The protein below binds the small molecule below.
Small molecule (SMILES): N[C@@H](Cc1ccccc1)C(=O)O

Sequence of chain 1.R:
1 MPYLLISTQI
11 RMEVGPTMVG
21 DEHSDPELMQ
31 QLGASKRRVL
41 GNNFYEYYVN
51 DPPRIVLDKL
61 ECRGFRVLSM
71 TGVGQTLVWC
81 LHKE

Sequence of chain 1.G:
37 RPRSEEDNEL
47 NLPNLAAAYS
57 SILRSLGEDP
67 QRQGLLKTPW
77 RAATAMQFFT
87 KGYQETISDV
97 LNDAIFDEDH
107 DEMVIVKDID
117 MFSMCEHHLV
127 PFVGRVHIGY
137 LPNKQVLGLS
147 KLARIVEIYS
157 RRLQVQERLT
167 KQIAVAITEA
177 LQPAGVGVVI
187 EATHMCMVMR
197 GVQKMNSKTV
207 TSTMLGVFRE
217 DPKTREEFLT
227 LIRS

Sequence of chain 1.Q:
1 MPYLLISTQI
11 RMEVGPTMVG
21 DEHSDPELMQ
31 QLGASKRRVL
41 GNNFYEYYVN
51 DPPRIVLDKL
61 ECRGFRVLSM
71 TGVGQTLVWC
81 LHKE

Binding-site contacts:
Ligand atom OXT contacts residue PRO218 of chain 1.G at 3.5 Å.
Ligand atom C contacts residue GLN75 of chain 1.Q at 4.0 Å.
Ligand atom CD2 contacts residue VAL73 of chain 1.R at 3.5 Å (hydrophobic).
Ligand atom CA contacts residue ILE10 of chain 1.Q at 3.8 Å (hydrophobic).
Ligand atom CD1 contacts residue ILE10 of chain 1.Q at 3.3 Å (hydrophobic).
Ligand atom OXT contacts residue GLN75 of chain 1.Q at 3.2 Å (h-bond).
Ligand atom CA contacts residue THR76 of chain 1.R at 3.9 Å.
Ligand atom CZ contacts residue MET12 of chain 1.Q at 3.8 Å (hydrophobic).
Ligand atom N contacts residue ILE10 of chain 1.Q at 3.1 Å (h-bond).
Ligand atom CD1 contacts residue GLN75 of chain 1.Q at 3.7 Å.
Ligand atom CD1 contacts residue VAL73 of chain 1.R at 3.4 Å (hydrophobic).
Ligand atom CZ contacts residue ILE10 of chain 1.Q at 3.6 Å (hydrophobic).
Ligand atom C contacts residue GLY74 of chain 1.R at 3.6 Å.
Ligand atom CE2 contacts residue ILE10 of chain 1.Q at 3.7 Å (hydrophobic).
Ligand atom CG contacts residue ILE10 of chain 1.Q at 3.3 Å (hydrophobic).
Ligand atom O contacts residue GLN75 of chain 1.R at 2.7 Å (h-bond).
Ligand atom O contacts residue VAL73 of chain 1.R at 3.5 Å (h-bond).
Ligand atom CG contacts residue VAL73 of chain 1.R at 3.5 Å (hydrophobic).
Ligand atom CD2 contacts residue THR76 of chain 1.R at 4.0 Å.
Ligand atom N contacts residue GLN75 of chain 1.Q at 2.6 Å (h-bond).
Ligand atom CE1 contacts residue GLN9 of chain 1.Q at 4.0 Å.
Ligand atom CZ contacts residue LEU77 of chain 1.Q at 4.0 Å (hydrophobic).
Ligand atom CE1 contacts residue ILE10 of chain 1.Q at 3.4 Å (hydrophobic).
Ligand atom CB contacts residue GLN75 of chain 1.Q at 3.8 Å.
Ligand atom CE2 contacts residue MET12 of chain 1.Q at 4.0 Å (hydrophobic).
Ligand atom N contacts residue GLU216 of chain 1.G at 3.0 Å (salt-bridge).
Ligand atom C contacts residue VAL73 of chain 1.R at 3.8 Å (hydrophobic).
Ligand atom O contacts residue GLY74 of chain 1.R at 3.6 Å.
Ligand atom C contacts residue THR76 of chain 1.R at 3.9 Å.
Ligand atom CZ contacts residue ARG11 of chain 1.Q at 3.8 Å.
Ligand atom CE2 contacts residue VAL73 of chain 1.R at 4.0 Å (hydrophobic).
Ligand atom CB contacts residue VAL73 of chain 1.R at 3.2 Å (hydrophobic).
Ligand atom CD2 contacts residue ILE10 of chain 1.Q at 3.5 Å (hydrophobic).
Ligand atom OXT contacts residue GLN75 of chain 1.R at 3.8 Å.
Ligand atom CE1 contacts residue GLN75 of chain 1.Q at 3.7 Å.
Ligand atom C contacts residue GLN75 of chain 1.R at 3.5 Å.
Ligand atom CE1 contacts residue ARG11 of chain 1.Q at 3.9 Å.
Ligand atom O contacts residue THR76 of chain 1.R at 3.0 Å (h-bond).
Ligand atom OXT contacts residue GLY74 of chain 1.R at 3.5 Å.
Ligand atom CA contacts residue GLN75 of chain 1.Q at 3.7 Å.